Sequence of chain 1.G:
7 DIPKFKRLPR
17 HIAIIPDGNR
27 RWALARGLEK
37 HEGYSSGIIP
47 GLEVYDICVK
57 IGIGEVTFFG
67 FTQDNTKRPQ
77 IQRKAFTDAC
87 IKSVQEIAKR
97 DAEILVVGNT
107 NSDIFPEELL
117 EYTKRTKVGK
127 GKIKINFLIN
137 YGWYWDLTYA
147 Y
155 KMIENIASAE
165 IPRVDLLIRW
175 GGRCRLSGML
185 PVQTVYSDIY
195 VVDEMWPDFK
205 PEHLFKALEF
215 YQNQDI

A protein and the small-molecule ligand that binds it are described below.
Small molecule (SMILES): CC(C)=CCC/C(C)=C/CC/C(C)=C/COC[C@@H](O)CO

Binding-site contacts:
Ligand atom C18 contacts residue FQF1 of chain 1.IA at 0.2 Å.
Ligand atom C3 contacts residue FQF1 of chain 1.IA at 0.6 Å.
Ligand atom C2 contacts residue FQF1 of chain 1.IA at 1.1 Å.
Ligand atom C2 contacts residue FQ01 of chain 1.HA at 0.4 Å.
Ligand atom O6 contacts residue FQ01 of chain 1.HA at 0.9 Å.
Ligand atom C9 contacts residue FQ01 of chain 1.HA at 0.5 Å.
Ligand atom C7 contacts residue FQ01 of chain 1.HA at 0.9 Å.
Ligand atom C17 contacts residue FQF1 of chain 1.IA at 0.2 Å.
Ligand atom C13 contacts residue FQ01 of chain 1.HA at 0.3 Å.
Ligand atom C19 contacts residue FQ01 of chain 1.HA at 0.2 Å.
Ligand atom C15 contacts residue FQ01 of chain 1.HA at 0.4 Å.
Ligand atom O5 contacts residue FQ01 of chain 1.HA at 1.1 Å (h-bond).
Ligand atom C19 contacts residue FQF1 of chain 1.IA at 0.1 Å.
Ligand atom C13 contacts residue FQF1 of chain 1.IA at 0.3 Å.
Ligand atom C7 contacts residue FQF1 of chain 1.IA at 1.1 Å.
Ligand atom C9 contacts residue FQF1 of chain 1.IA at 0.6 Å.
Ligand atom C18 contacts residue FQ01 of chain 1.HA at 0.2 Å.
Ligand atom C20 contacts residue FQF1 of chain 1.IA at 0.3 Å.
Ligand atom C12 contacts residue FQ01 of chain 1.HA at 0.2 Å.
Ligand atom C20 contacts residue FQ01 of chain 1.HA at 0.3 Å.
Ligand atom C8 contacts residue FQ01 of chain 1.HA at 0.4 Å.
Ligand atom C8 contacts residue FQF1 of chain 1.IA at 0.5 Å.
Ligand atom C10 contacts residue FQ01 of chain 1.HA at 0.9 Å.
Ligand atom O5 contacts residue FQF1 of chain 1.IA at 0.9 Å.
Ligand atom C3 contacts residue FQ01 of chain 1.HA at 1.2 Å.
Ligand atom O1 contacts residue FQF1 of chain 1.IA at 1.0 Å.
Ligand atom C17 contacts residue FQ01 of chain 1.HA at 0.2 Å.
Ligand atom C14 contacts residue FQ01 of chain 1.HA at 0.6 Å.
Ligand atom C6 contacts residue FQ01 of chain 1.HA at 0.9 Å.
Ligand atom C1 contacts residue FQ01 of chain 1.HA at 1.1 Å.
Ligand atom C11 contacts residue FQF1 of chain 1.IA at 0.3 Å.
Ligand atom C16 contacts residue FQF1 of chain 1.IA at 0.3 Å.
Ligand atom C12 contacts residue FQF1 of chain 1.IA at 0.3 Å.
Ligand atom C16 contacts residue FQ01 of chain 1.HA at 0.4 Å.
Ligand atom C14 contacts residue FQF1 of chain 1.IA at 0.3 Å.
Ligand atom C1 contacts residue FQF1 of chain 1.IA at 0.6 Å.
Ligand atom C6 contacts residue FQF1 of chain 1.IA at 0.8 Å.
Ligand atom C15 contacts residue FQF1 of chain 1.IA at 0.3 Å.
Ligand atom C10 contacts residue FQF1 of chain 1.IA at 1.4 Å.
Ligand atom C11 contacts residue FQ01 of chain 1.HA at 0.4 Å.